Binding-site contacts:
Ligand atom O3' contacts residue TRP92 of chain 1.A at 3.3 Å.
Ligand atom O3' contacts residue GLY93 of chain 1.A at 3.5 Å.
Ligand atom O2 contacts residue TYR255 of chain 1.A at 2.7 Å (h-bond).
Ligand atom C2' contacts residue TYR255 of chain 1.A at 3.5 Å (hydrophobic).
Ligand atom OP1 contacts residue THR98 of chain 1.A at 2.6 Å (h-bond).
Ligand atom OP2 contacts residue LYS97 of chain 1.A at 3.1 Å (salt-bridge).
Ligand atom OP1 contacts residue NA1 of chain 1.G at 2.4 Å (h-bond).
Ligand atom OP1 contacts residue ARG238 of chain 1.A at 3.0 Å (salt-bridge).
Ligand atom OP1 contacts residue ALA94 of chain 1.A at 3.7 Å.
Ligand atom C2' contacts residue GTF1 of chain 1.E at 3.2 Å.
Ligand atom OP2 contacts residue LYS97 of chain 1.A at 3.7 Å.
Ligand atom P contacts residue GLY95 of chain 1.A at 3.4 Å.
Ligand atom C5' contacts residue ASP240 of chain 1.A at 3.3 Å.
Ligand atom N3 contacts residue GTF1 of chain 1.E at 3.6 Å.
Ligand atom OP1 contacts residue LYS97 of chain 1.A at 3.7 Å.
Ligand atom C5' contacts residue GLY95 of chain 1.A at 3.5 Å.
Ligand atom O5' contacts residue LYS97 of chain 1.A at 3.7 Å.
Ligand atom OP1 contacts residue GLY93 of chain 1.A at 2.8 Å (h-bond).
Ligand atom C4' contacts residue GLY93 of chain 1.A at 3.6 Å.
Ligand atom C1' contacts residue TYR255 of chain 1.A at 3.5 Å (hydrophobic).
Ligand atom OP2 contacts residue GLY95 of chain 1.A at 3.6 Å.
Ligand atom C5' contacts residue ARG238 of chain 1.A at 3.7 Å.
Ligand atom OP1 contacts residue TRP92 of chain 1.A at 3.2 Å (h-bond).
Ligand atom O5' contacts residue GLY95 of chain 1.A at 3.4 Å (h-bond).
Ligand atom C6 contacts residue GTF1 of chain 1.E at 3.7 Å.
Ligand atom C4' contacts residue TRP92 of chain 1.A at 3.5 Å (hydrophobic).
Ligand atom C4 contacts residue GTF1 of chain 1.E at 3.2 Å.
Ligand atom O3' contacts residue ASP240 of chain 1.A at 2.7 Å (salt-bridge).
Ligand atom C3' contacts residue GTF1 of chain 1.E at 3.1 Å.
Ligand atom OP2 contacts residue NA1 of chain 1.G at 3.7 Å.
Ligand atom C5' contacts residue GLY93 of chain 1.A at 3.5 Å.
Ligand atom O3' contacts residue MG1 of chain 1.I at 2.6 Å.
Ligand atom OP2 contacts residue THR96 of chain 1.A at 3.5 Å (h-bond).
Ligand atom C3' contacts residue ASP240 of chain 1.A at 3.6 Å.
Ligand atom N4 contacts residue GTF1 of chain 1.E at 3.0 Å (h-bond).
Ligand atom C5 contacts residue GTF1 of chain 1.E at 3.5 Å.
Ligand atom P contacts residue NA1 of chain 1.G at 3.5 Å.
Ligand atom C4' contacts residue ASP240 of chain 1.A at 3.4 Å.
Ligand atom O3' contacts residue GTF1 of chain 1.E at 2.6 Å (h-bond).
Ligand atom OP1 contacts residue GLY95 of chain 1.A at 2.7 Å (h-bond).

A small-molecule ligand and the protein it binds are described below.
Small molecule (SMILES): Cc1cn([C@H]2C[C@H](O[P](=O)(O)OC[C@H]3O[C@@H](n4cnc5c(N)ncnc54)C[C@@H]3O[P](=O)(O)OC[C@H]3O[C@@H](n4ccc(N)nc4=O)C[C@@H]3O)[C@@H](CO[P](=O)(O)O[C@H]3C[C@H](n4cnc5c(=O)nc(N)[nH]c54)O[C@@H]3CO[P](=O)(O)O[C@H]3C[C@H](n4cnc5c(N)ncnc54)O[C@@H]3CO[P](=O)(O)O[C@H]3C[C@H](n4ccc(N)nc4=O)O[C@@H]3CO)O2)c(=O)[nH]c1=O

Sequence of chain 1.A:
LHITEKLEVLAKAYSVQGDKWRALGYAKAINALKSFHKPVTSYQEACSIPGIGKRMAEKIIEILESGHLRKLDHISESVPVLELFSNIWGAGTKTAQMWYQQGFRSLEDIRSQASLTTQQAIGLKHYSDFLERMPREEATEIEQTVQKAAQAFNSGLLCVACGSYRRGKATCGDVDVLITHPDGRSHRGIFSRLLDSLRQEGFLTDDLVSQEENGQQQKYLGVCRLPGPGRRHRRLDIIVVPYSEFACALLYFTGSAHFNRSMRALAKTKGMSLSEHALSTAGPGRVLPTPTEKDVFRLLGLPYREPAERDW